Binding-site contacts:
Ligand atom C1' contacts residue HIS418 of chain 4.A at 4.1 Å.
Ligand atom C4 contacts residue PRO419 of chain 4.A at 4.2 Å (hydrophobic).
Ligand atom C6 contacts residue VAL202 of chain 4.A at 3.9 Å (hydrophobic).
Ligand atom N3 contacts residue PRO419 of chain 4.A at 4.3 Å.
Ligand atom N7 contacts residue HIS418 of chain 4.A at 4.4 Å.
Ligand atom O2P contacts residue HIS416 of chain 4.A at 2.8 Å (h-bond).
Ligand atom C4 contacts residue PRO203 of chain 4.A at 4.2 Å (hydrophobic).
Ligand atom N6 contacts residue PRO419 of chain 4.A at 3.4 Å (h-bond).
Ligand atom N9 contacts residue HIS418 of chain 4.A at 4.3 Å.
Ligand atom C2 contacts residue PRO419 of chain 4.A at 4.0 Å (hydrophobic).
Ligand atom N6 contacts residue GLY425 of chain 4.A at 4.1 Å.
Ligand atom C5 contacts residue PRO203 of chain 4.A at 4.3 Å (hydrophobic).
Ligand atom O1P contacts residue HIS416 of chain 4.A at 4.2 Å.
Ligand atom N7 contacts residue PRO419 of chain 4.A at 4.3 Å.
Ligand atom C6 contacts residue PRO203 of chain 4.A at 4.4 Å (hydrophobic).
Ligand atom O4' contacts residue PRO419 of chain 4.A at 4.3 Å.
Ligand atom N1 contacts residue VAL202 of chain 4.A at 3.7 Å.
Ligand atom C6 contacts residue GLY427 of chain 4.A at 3.7 Å.
Ligand atom N9 contacts residue PRO203 of chain 4.A at 4.2 Å.
Ligand atom N6 contacts residue VAL202 of chain 4.A at 4.0 Å.
Ligand atom C8 contacts residue HIS418 of chain 4.A at 3.7 Å.
Ligand atom N7 contacts residue SER420 of chain 4.A at 3.9 Å.
Ligand atom C5 contacts residue PRO419 of chain 4.A at 3.7 Å (hydrophobic).
Ligand atom C8 contacts residue PRO203 of chain 4.A at 4.4 Å (hydrophobic).
Ligand atom N6 contacts residue SER420 of chain 4.A at 4.0 Å.
Ligand atom P contacts residue HIS416 of chain 4.A at 4.0 Å.
Ligand atom C2 contacts residue GLY427 of chain 4.A at 3.4 Å.
Ligand atom C2' contacts residue PRO203 of chain 4.A at 4.0 Å (hydrophobic).
Ligand atom C6 contacts residue PRO419 of chain 4.A at 3.2 Å (hydrophobic).
Ligand atom C6 contacts residue SER420 of chain 4.A at 4.3 Å.
Ligand atom O2P contacts residue PRO419 of chain 4.A at 4.2 Å.
Ligand atom O4' contacts residue HIS418 of chain 4.A at 4.1 Å.
Ligand atom N1 contacts residue PRO419 of chain 4.A at 3.5 Å (h-bond).
Ligand atom C2 contacts residue VAL202 of chain 4.A at 4.3 Å (hydrophobic).
Ligand atom N6 contacts residue GLY427 of chain 4.A at 2.8 Å (h-bond).
Ligand atom O5' contacts residue PRO419 of chain 4.A at 3.9 Å.
Ligand atom N6 contacts residue PHE426 of chain 4.A at 3.8 Å.
Ligand atom N3 contacts residue PRO203 of chain 4.A at 4.4 Å.
Ligand atom N1 contacts residue GLY427 of chain 4.A at 2.7 Å (h-bond).
Ligand atom C5 contacts residue SER420 of chain 4.A at 4.3 Å.

The small molecule below binds the protein below.
Small molecule (SMILES): Nc1ncnc2c1ncn2[C@H]1C[C@H](O)[C@@H](COP(=O)(O)O)O1

Sequence of chain 4.A:
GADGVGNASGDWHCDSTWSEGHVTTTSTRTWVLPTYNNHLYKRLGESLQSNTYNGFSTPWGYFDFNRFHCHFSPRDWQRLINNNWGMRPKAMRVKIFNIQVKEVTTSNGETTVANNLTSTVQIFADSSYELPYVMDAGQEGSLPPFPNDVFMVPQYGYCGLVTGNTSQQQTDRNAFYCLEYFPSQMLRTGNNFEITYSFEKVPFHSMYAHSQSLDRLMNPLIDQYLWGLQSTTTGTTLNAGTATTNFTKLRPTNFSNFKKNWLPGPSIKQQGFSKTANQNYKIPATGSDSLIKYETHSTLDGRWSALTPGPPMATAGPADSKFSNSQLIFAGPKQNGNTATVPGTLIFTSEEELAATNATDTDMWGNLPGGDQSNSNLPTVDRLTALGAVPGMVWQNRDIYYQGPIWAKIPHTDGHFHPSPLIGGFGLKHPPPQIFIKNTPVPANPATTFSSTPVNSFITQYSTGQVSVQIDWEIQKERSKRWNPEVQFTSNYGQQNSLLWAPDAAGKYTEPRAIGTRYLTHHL